Sequence of chain 1.A:
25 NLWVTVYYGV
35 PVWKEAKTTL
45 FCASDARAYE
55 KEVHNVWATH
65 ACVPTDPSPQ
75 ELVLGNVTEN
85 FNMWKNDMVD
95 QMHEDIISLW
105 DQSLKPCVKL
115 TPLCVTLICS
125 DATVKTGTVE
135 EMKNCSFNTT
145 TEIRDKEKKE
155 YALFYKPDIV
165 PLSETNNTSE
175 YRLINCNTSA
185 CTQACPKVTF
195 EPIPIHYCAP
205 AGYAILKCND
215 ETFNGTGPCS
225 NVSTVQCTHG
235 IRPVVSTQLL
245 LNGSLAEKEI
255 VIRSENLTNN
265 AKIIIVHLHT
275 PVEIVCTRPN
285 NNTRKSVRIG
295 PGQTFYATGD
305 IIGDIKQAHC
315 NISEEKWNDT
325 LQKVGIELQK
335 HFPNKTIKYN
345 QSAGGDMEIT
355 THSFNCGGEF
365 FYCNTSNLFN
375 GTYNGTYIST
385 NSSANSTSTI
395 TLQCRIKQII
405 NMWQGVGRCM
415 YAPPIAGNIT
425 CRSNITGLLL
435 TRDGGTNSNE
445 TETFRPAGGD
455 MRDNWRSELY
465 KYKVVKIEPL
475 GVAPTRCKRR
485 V

Binding-site contacts:
Ligand atom N2 contacts residue THR424 of chain 1.A at 4.3 Å.
Ligand atom O7 contacts residue ILE423 of chain 1.A at 4.4 Å.
Ligand atom C8 contacts residue ASN422 of chain 1.A at 3.3 Å.
Ligand atom O7 contacts residue ASN422 of chain 1.A at 4.2 Å.
Ligand atom C7 contacts residue THR424 of chain 1.A at 3.5 Å.
Ligand atom C5 contacts residue ASN422 of chain 1.A at 3.6 Å.
Ligand atom O3 contacts residue THR424 of chain 1.A at 4.0 Å.
Ligand atom C3 contacts residue ASN422 of chain 1.A at 3.8 Å.
Ligand atom C4 contacts residue ASN422 of chain 1.A at 4.2 Å.
Ligand atom C7 contacts residue ASN422 of chain 1.A at 3.5 Å.
Ligand atom C2 contacts residue ASN422 of chain 1.A at 2.4 Å.
Ligand atom O7 contacts residue THR424 of chain 1.A at 2.3 Å (h-bond).
Ligand atom C2 contacts residue THR424 of chain 1.A at 4.3 Å.
Ligand atom N2 contacts residue ASN422 of chain 1.A at 2.9 Å (h-bond).
Ligand atom O5 contacts residue ASN422 of chain 1.A at 2.3 Å (h-bond).
Ligand atom C1 contacts residue ASN422 of chain 1.A at 1.4 Å.

The small molecule below binds the protein below.
Small molecule (SMILES): CC(=O)N[C@H]1[C@H](O[C@H]2[C@H](O)[C@@H](NC(C)=O)CO[C@@H]2CO)O[C@H](CO)[C@@H](O[C@@H]2O[C@H](CO[C@H]3O[C@H](CO)[C@@H](O)[C@H](O)[C@@H]3O)[C@@H](O)[C@H](O)[C@@H]2O)[C@@H]1O